The small molecule below binds the protein below.
Small molecule (SMILES): Nc1ccn([C@H]2C[C@H](O)[C@@H](CO[P](=O)(O)O[C@H]3C[C@H](n4cnc5c(N)ncnc54)O[C@@H]3CO[P](=O)(O)O[C@H]3C[C@H](n4cnc5c(N)ncnc54)O[C@@H]3CO[P](=O)(O)O[C@H]3C[C@H](n4cnc5c(N)ncnc54)O[C@@H]3COP(=O)(O)O)O2)c(=O)n1

Sequence of chain 46.B:
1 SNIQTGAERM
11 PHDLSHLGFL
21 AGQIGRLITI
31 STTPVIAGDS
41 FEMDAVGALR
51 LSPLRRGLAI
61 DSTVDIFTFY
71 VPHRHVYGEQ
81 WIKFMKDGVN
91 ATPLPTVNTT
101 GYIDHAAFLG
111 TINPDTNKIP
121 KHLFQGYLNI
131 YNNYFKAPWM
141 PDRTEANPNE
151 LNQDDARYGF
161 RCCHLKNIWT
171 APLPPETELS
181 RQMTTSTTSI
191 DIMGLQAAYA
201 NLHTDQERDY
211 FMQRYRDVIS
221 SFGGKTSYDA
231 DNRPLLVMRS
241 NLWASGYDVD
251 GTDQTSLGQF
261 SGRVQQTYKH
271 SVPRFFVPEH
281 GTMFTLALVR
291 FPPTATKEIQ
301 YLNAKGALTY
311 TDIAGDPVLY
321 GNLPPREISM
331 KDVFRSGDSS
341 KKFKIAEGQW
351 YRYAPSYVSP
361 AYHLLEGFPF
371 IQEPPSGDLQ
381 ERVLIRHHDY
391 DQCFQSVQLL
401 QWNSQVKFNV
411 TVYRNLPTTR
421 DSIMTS

Sequence of chain 50.B:
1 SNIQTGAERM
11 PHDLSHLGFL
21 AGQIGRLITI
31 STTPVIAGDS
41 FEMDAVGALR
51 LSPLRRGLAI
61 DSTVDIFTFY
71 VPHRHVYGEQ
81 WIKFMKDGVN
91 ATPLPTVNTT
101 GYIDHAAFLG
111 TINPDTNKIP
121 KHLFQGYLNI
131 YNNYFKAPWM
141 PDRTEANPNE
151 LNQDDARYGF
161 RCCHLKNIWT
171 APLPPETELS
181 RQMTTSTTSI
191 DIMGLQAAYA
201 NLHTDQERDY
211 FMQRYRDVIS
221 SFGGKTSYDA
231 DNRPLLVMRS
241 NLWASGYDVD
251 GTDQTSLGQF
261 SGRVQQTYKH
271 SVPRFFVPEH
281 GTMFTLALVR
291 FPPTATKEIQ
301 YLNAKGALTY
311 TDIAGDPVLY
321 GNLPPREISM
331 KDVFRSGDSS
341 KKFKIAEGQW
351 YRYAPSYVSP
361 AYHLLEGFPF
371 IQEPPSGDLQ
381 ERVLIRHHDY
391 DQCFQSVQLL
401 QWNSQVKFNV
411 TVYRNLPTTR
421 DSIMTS

Sequence of chain 50.D:
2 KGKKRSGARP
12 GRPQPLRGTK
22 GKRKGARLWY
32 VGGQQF

Binding-site contacts:
Ligand atom C5' contacts residue TYR31 of chain 50.D at 3.0 Å (hydrophobic).
Ligand atom OP1 contacts residue THR418 of chain 46.B at 3.2 Å.
Ligand atom N6 contacts residue ASP217 of chain 50.B at 2.8 Å (salt-bridge).
Ligand atom C8 contacts residue ARG28 of chain 50.D at 3.1 Å.
Ligand atom N6 contacts residue ALA27 of chain 50.D at 3.2 Å (h-bond).
Ligand atom C8 contacts residue ALA27 of chain 50.D at 2.0 Å (hydrophobic).
Ligand atom C5 contacts residue ALA7 of chain 4.B at 2.7 Å (hydrophobic).
Ligand atom C1' contacts residue GLY6 of chain 4.B at 2.9 Å.
Ligand atom C5 contacts residue ALA27 of chain 50.D at 2.9 Å (hydrophobic).
Ligand atom P contacts residue GLU207 of chain 50.B at 3.4 Å.
Ligand atom C4' contacts residue THR5 of chain 4.B at 2.6 Å.
Ligand atom OP1 contacts residue ARG28 of chain 50.D at 2.7 Å (salt-bridge).
Ligand atom C4' contacts residue GLY6 of chain 4.B at 3.1 Å.
Ligand atom P contacts residue ARG420 of chain 46.B at 2.5 Å.
Ligand atom O3' contacts residue THR5 of chain 4.B at 3.1 Å (h-bond).
Ligand atom N9 contacts residue ALA27 of chain 50.D at 3.1 Å.
Ligand atom C6 contacts residue ALA7 of chain 4.B at 2.7 Å (hydrophobic).
Ligand atom O5' contacts residue TYR31 of chain 50.D at 2.2 Å (h-bond).
Ligand atom O5' contacts residue ARG420 of chain 46.B at 2.9 Å (salt-bridge).
Ligand atom N6 contacts residue GLY26 of chain 50.D at 3.1 Å.
Ligand atom P contacts residue TYR31 of chain 50.D at 3.5 Å.
Ligand atom C4' contacts residue ARG420 of chain 46.B at 3.4 Å.
Ligand atom N7 contacts residue GLY26 of chain 50.D at 2.7 Å.
Ligand atom N7 contacts residue ALA27 of chain 50.D at 1.6 Å.
Ligand atom C5' contacts residue ARG28 of chain 50.D at 2.8 Å.
Ligand atom C3' contacts residue GLY6 of chain 4.B at 3.2 Å.
Ligand atom OP1 contacts residue ARG420 of chain 46.B at 2.4 Å (salt-bridge).
Ligand atom C3' contacts residue THR5 of chain 4.B at 3.2 Å.
Ligand atom OP2 contacts residue ARG420 of chain 46.B at 3.4 Å (salt-bridge).
Ligand atom P contacts residue ARG28 of chain 50.D at 3.4 Å.
Ligand atom O3' contacts residue GLY6 of chain 4.B at 2.3 Å (h-bond).
Ligand atom OP2 contacts residue GLU207 of chain 50.B at 2.0 Å (salt-bridge).
Ligand atom OP1 contacts residue PHE211 of chain 50.B at 2.1 Å.
Ligand atom O5' contacts residue ARG28 of chain 50.D at 3.1 Å (salt-bridge).
Ligand atom C5 contacts residue GLY26 of chain 50.D at 3.5 Å.
Ligand atom O4' contacts residue ARG420 of chain 46.B at 3.2 Å (salt-bridge).
Ligand atom O4' contacts residue GLY6 of chain 4.B at 2.9 Å.
Ligand atom O3' contacts residue TYR31 of chain 50.D at 3.2 Å (h-bond).
Ligand atom O3' contacts residue ARG420 of chain 46.B at 1.7 Å (salt-bridge).
Ligand atom C5' contacts residue THR5 of chain 4.B at 3.1 Å.

Sequence of chain 4.B:
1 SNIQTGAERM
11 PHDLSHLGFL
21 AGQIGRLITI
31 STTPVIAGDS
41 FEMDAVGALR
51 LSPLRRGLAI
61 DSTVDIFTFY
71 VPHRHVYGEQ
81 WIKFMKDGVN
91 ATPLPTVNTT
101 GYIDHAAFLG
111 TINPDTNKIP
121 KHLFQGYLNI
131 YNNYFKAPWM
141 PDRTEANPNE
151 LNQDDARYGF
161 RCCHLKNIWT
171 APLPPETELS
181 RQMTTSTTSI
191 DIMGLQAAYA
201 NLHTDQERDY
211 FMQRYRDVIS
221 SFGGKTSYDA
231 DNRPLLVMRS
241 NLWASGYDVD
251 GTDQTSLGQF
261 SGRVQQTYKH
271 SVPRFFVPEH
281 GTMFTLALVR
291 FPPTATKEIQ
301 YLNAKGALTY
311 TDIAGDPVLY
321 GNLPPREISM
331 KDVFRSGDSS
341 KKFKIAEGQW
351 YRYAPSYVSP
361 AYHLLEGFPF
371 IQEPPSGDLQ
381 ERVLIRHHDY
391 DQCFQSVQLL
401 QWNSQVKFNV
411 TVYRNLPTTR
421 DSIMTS